A small-molecule ligand and the protein it binds are described below.
Small molecule (SMILES): CC(=O)N[C@@H]1[C@@H](O)[C@H](O)[C@@H](CO)O[C@H]1O

Sequence of chain 1.G:
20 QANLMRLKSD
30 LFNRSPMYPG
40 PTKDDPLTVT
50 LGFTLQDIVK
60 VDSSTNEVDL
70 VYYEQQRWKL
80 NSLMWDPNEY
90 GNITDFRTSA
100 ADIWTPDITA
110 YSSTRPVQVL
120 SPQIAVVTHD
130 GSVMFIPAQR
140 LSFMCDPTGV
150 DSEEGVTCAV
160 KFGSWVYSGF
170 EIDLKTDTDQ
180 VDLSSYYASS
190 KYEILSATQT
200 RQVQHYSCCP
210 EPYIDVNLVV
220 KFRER

Binding-site contacts:
Ligand atom C8 contacts residue GLY90 of chain 1.G at 4.3 Å.
Ligand atom N2 contacts residue ASN91 of chain 1.G at 2.8 Å (h-bond).
Ligand atom O7 contacts residue ASN91 of chain 1.G at 4.2 Å.
Ligand atom C4 contacts residue ASN91 of chain 1.G at 4.2 Å.
Ligand atom O5 contacts residue ASN91 of chain 1.G at 2.4 Å (h-bond).
Ligand atom C1 contacts residue ASN91 of chain 1.G at 1.4 Å.
Ligand atom C7 contacts residue ASN91 of chain 1.G at 3.2 Å.
Ligand atom C3 contacts residue ASN91 of chain 1.G at 3.7 Å.
Ligand atom C6 contacts residue ASN91 of chain 1.G at 4.4 Å.
Ligand atom C2 contacts residue ASN91 of chain 1.G at 2.4 Å.
Ligand atom C8 contacts residue ASN91 of chain 1.G at 3.3 Å.
Ligand atom C7 contacts residue GLY90 of chain 1.G at 4.1 Å.
Ligand atom O7 contacts residue GLY90 of chain 1.G at 3.7 Å.
Ligand atom C5 contacts residue ASN91 of chain 1.G at 3.7 Å.